A protein and the small-molecule ligand that binds it are described below.
Small molecule (SMILES): O=c1[nH]cnc2c1ncn2[C@@H]1O[C@H](COP(=O)(O)O)[C@@H](O)[C@H]1O

Sequence of chain 2.A:
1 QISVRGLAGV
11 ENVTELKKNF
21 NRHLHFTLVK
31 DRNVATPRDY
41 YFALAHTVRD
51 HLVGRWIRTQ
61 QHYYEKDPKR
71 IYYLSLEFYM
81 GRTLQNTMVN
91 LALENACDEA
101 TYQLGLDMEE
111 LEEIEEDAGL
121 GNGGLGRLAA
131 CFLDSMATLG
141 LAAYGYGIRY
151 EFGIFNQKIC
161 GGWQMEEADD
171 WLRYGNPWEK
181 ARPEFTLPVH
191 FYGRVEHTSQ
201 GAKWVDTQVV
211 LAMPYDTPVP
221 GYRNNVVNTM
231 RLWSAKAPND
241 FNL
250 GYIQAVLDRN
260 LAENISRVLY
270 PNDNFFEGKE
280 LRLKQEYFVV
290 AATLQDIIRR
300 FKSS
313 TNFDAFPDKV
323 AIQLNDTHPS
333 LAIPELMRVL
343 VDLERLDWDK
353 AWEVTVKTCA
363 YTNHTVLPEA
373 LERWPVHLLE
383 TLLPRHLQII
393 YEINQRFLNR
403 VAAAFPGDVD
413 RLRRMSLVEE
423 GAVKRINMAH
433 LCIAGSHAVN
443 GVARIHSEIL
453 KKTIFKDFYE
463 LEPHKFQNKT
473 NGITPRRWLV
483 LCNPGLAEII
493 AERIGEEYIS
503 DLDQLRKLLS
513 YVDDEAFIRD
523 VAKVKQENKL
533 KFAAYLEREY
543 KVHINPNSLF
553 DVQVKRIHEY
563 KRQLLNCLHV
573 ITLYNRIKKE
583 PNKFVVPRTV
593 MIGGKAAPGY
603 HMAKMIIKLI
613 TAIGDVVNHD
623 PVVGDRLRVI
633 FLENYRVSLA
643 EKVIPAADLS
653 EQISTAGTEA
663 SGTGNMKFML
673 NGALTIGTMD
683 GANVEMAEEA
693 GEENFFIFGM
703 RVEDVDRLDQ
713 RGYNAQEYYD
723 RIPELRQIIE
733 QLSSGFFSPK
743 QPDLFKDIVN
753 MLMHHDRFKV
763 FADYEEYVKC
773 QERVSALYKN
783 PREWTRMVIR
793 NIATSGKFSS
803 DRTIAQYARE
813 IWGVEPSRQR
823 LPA

Sequence of chain 1.A:
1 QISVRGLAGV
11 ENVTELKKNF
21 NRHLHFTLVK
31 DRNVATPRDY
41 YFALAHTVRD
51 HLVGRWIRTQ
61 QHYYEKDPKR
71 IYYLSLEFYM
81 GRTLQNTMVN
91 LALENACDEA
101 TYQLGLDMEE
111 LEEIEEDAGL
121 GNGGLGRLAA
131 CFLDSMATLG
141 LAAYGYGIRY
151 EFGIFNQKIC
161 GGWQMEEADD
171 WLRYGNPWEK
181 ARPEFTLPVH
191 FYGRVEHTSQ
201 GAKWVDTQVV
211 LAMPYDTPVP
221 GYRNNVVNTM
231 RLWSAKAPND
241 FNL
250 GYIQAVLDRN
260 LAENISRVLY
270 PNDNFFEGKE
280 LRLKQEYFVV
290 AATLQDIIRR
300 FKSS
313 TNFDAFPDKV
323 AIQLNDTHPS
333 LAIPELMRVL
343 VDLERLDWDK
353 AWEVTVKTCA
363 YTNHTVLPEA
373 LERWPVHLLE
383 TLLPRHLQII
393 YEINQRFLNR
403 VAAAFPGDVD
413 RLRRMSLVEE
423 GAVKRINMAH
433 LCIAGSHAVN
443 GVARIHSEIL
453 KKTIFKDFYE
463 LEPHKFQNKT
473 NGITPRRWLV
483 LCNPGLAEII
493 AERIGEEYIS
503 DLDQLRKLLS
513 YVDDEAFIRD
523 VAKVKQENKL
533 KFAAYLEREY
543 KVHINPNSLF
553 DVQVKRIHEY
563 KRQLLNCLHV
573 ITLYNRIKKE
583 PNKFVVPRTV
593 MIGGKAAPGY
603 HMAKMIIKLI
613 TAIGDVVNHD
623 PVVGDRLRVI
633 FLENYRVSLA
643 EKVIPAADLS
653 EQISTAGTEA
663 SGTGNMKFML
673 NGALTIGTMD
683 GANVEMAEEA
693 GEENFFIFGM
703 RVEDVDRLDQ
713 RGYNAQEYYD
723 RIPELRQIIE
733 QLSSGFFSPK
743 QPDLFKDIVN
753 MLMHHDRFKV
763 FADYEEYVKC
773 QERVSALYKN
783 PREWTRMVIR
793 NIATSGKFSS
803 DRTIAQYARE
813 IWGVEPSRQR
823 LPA

Binding-site contacts:
Ligand atom C2' contacts residue VAL34 of chain 2.A at 3.8 Å (hydrophobic).
Ligand atom C4' contacts residue GLN60 of chain 1.A at 4.1 Å.
Ligand atom O1P contacts residue TYR144 of chain 1.A at 4.4 Å.
Ligand atom O6 contacts residue TYR64 of chain 1.A at 3.6 Å (h-bond).
Ligand atom O1P contacts residue ARG299 of chain 1.A at 2.8 Å (salt-bridge).
Ligand atom C6 contacts residue VAL34 of chain 2.A at 4.3 Å (hydrophobic).
Ligand atom N9 contacts residue TYR64 of chain 1.A at 3.7 Å.
Ligand atom O3' contacts residue ASP31 of chain 2.A at 4.1 Å.
Ligand atom O2' contacts residue ASP31 of chain 2.A at 3.6 Å.
Ligand atom N3 contacts residue TYR64 of chain 1.A at 3.7 Å.
Ligand atom C2 contacts residue VAL34 of chain 2.A at 3.9 Å (hydrophobic).
Ligand atom C2 contacts residue TYR64 of chain 1.A at 3.9 Å (hydrophobic).
Ligand atom O4' contacts residue TYR64 of chain 1.A at 3.5 Å.
Ligand atom O3P contacts residue ARG299 of chain 1.A at 3.4 Å (salt-bridge).
Ligand atom C3' contacts residue VAL34 of chain 2.A at 4.4 Å (hydrophobic).
Ligand atom C4 contacts residue VAL34 of chain 2.A at 3.6 Å (hydrophobic).
Ligand atom O4' contacts residue GLN60 of chain 1.A at 3.9 Å.
Ligand atom N3 contacts residue VAL34 of chain 2.A at 3.6 Å.
Ligand atom C1' contacts residue TYR64 of chain 1.A at 3.8 Å (hydrophobic).
Ligand atom O3' contacts residue VAL34 of chain 2.A at 4.1 Å.
Ligand atom O3P contacts residue ARG298 of chain 1.A at 4.1 Å.
Ligand atom O2' contacts residue GLN61 of chain 1.A at 4.1 Å.
Ligand atom C5 contacts residue VAL34 of chain 2.A at 4.0 Å (hydrophobic).
Ligand atom O2P contacts residue ARG298 of chain 1.A at 2.6 Å (salt-bridge).
Ligand atom N1 contacts residue TYR64 of chain 1.A at 3.7 Å.
Ligand atom C6 contacts residue TYR64 of chain 1.A at 3.4 Å (hydrophobic).
Ligand atom C8 contacts residue TYR64 of chain 1.A at 3.6 Å (hydrophobic).
Ligand atom N7 contacts residue TYR64 of chain 1.A at 3.5 Å.
Ligand atom N1 contacts residue VAL34 of chain 2.A at 4.2 Å.
Ligand atom C5' contacts residue GLN60 of chain 1.A at 3.9 Å.
Ligand atom O2P contacts residue ARG299 of chain 1.A at 4.0 Å.
Ligand atom P contacts residue ARG299 of chain 1.A at 3.7 Å.
Ligand atom C2' contacts residue ASP31 of chain 2.A at 4.3 Å.
Ligand atom P contacts residue ARG298 of chain 1.A at 4.0 Å.
Ligand atom C5 contacts residue TYR64 of chain 1.A at 3.5 Å (hydrophobic).
Ligand atom C4 contacts residue TYR64 of chain 1.A at 3.7 Å (hydrophobic).
Ligand atom N9 contacts residue VAL34 of chain 2.A at 4.1 Å.